A small-molecule ligand and the protein it binds are described below.
Small molecule (SMILES): CC(=O)N[C@@H]1[C@@H](O)[C@H](O)[C@@H](CO)O[C@H]1O

Sequence of chain 1.C:
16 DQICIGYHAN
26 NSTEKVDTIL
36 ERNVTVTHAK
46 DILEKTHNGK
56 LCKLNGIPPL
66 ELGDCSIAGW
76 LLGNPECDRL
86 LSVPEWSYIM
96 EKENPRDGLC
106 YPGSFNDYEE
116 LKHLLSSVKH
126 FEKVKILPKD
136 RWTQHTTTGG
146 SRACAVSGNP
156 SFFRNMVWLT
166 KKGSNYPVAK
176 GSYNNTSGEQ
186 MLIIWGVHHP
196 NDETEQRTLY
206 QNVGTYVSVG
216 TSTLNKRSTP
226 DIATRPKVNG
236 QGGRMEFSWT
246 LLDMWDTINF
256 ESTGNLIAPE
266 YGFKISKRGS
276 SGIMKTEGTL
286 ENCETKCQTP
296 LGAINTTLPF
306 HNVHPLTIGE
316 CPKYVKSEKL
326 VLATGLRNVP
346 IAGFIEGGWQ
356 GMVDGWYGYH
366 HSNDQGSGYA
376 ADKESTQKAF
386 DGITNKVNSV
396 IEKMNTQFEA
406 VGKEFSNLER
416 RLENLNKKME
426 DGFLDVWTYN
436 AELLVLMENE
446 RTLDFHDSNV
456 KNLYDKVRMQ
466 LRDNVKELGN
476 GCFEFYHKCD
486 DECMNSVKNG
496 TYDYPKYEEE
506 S

Binding-site contacts:
Ligand atom N2 contacts residue ASN494 of chain 1.C at 3.0 Å (h-bond).
Ligand atom C5 contacts residue ASN490 of chain 1.C at 4.2 Å.
Ligand atom C1 contacts residue THR496 of chain 1.C at 4.4 Å.
Ligand atom C2 contacts residue ASN494 of chain 1.C at 2.5 Å.
Ligand atom C5 contacts residue ASN494 of chain 1.C at 3.8 Å.
Ligand atom C6 contacts residue SER491 of chain 1.C at 4.3 Å.
Ligand atom O6 contacts residue ASN490 of chain 1.C at 3.6 Å.
Ligand atom C7 contacts residue ASN494 of chain 1.C at 3.4 Å.
Ligand atom C1 contacts residue ASN494 of chain 1.C at 1.5 Å.
Ligand atom C3 contacts residue ASN494 of chain 1.C at 3.9 Å.
Ligand atom C6 contacts residue ASN490 of chain 1.C at 3.9 Å.
Ligand atom C4 contacts residue ASN494 of chain 1.C at 4.4 Å.
Ligand atom C1 contacts residue ASN490 of chain 1.C at 4.2 Å.
Ligand atom O7 contacts residue ASN494 of chain 1.C at 3.5 Å (h-bond).
Ligand atom O5 contacts residue ASN490 of chain 1.C at 3.3 Å (h-bond).
Ligand atom O5 contacts residue ASN494 of chain 1.C at 2.5 Å (h-bond).